This small molecule binds to this protein.
Small molecule (SMILES): N[C@@H](Cc1ccc(O)cc1)P(=O)(O)C[C@H](CC(=O)O)C(=O)O

Sequence of chain 1.A:
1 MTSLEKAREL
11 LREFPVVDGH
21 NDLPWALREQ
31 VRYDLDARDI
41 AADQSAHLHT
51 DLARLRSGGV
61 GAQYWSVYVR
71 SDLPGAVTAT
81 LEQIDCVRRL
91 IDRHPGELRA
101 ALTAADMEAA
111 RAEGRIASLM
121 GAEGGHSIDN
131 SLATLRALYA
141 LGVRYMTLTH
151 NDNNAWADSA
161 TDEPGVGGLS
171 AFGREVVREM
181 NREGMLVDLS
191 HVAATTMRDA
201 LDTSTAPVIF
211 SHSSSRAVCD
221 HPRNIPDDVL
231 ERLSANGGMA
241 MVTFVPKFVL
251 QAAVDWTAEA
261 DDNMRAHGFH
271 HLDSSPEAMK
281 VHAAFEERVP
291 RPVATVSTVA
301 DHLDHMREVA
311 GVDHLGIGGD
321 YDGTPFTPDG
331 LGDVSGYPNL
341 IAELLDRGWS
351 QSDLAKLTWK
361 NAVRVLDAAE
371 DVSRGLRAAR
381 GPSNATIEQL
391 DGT

Binding-site contacts:
Ligand atom C2 contacts residue GLY323 of chain 1.A at 3.4 Å.
Ligand atom C4 contacts residue ASP320 of chain 1.A at 3.2 Å.
Ligand atom O31 contacts residue HIS20 of chain 1.A at 3.2 Å (h-bond).
Ligand atom CZ contacts residue TRP25 of chain 1.A at 3.2 Å (hydrophobic).
Ligand atom C6 contacts residue ARG223 of chain 1.A at 3.5 Å.
Ligand atom C6 contacts residue HIS191 of chain 1.A at 3.4 Å.
Ligand atom CE1 contacts residue TYR68 of chain 1.A at 3.7 Å (hydrophobic).
Ligand atom O61 contacts residue ARG223 of chain 1.A at 2.9 Å (salt-bridge).
Ligand atom CD2 contacts residue GLY323 of chain 1.A at 3.4 Å.
Ligand atom N1 contacts residue TYR68 of chain 1.A at 3.7 Å.
Ligand atom O31 contacts residue ZN1 of chain 1.C at 2.1 Å.
Ligand atom N1 contacts residue GLU123 of chain 1.A at 3.0 Å (salt-bridge).
Ligand atom O32 contacts residue ZN1 of chain 1.D at 2.1 Å.
Ligand atom P3 contacts residue ZN1 of chain 1.C at 3.0 Å.
Ligand atom C2 contacts residue ASP22 of chain 1.A at 3.5 Å.
Ligand atom N1 contacts residue ZN1 of chain 1.C at 2.2 Å.
Ligand atom N1 contacts residue ASP22 of chain 1.A at 3.0 Å (salt-bridge).
Ligand atom O62 contacts residue HIS212 of chain 1.A at 3.0 Å (h-bond).
Ligand atom P3 contacts residue ZN1 of chain 1.D at 2.8 Å.
Ligand atom C4 contacts residue GLY323 of chain 1.A at 3.2 Å.
Ligand atom O82 contacts residue THR324 of chain 1.A at 2.7 Å (h-bond).
Ligand atom O31 contacts residue GLU123 of chain 1.A at 3.4 Å (salt-bridge).
Ligand atom CE1 contacts residue TRP25 of chain 1.A at 3.6 Å (hydrophobic).
Ligand atom O31 contacts residue ASP320 of chain 1.A at 2.7 Å (salt-bridge).
Ligand atom O62 contacts residue HIS191 of chain 1.A at 3.2 Å (h-bond).
Ligand atom O32 contacts residue ZN1 of chain 1.C at 3.6 Å.
Ligand atom CD1 contacts residue TYR68 of chain 1.A at 3.2 Å (hydrophobic).
Ligand atom O62 contacts residue ZN1 of chain 1.D at 2.2 Å.
Ligand atom O61 contacts residue HIS191 of chain 1.A at 3.1 Å.
Ligand atom OH contacts residue TRP25 of chain 1.A at 2.9 Å (h-bond).
Ligand atom O32 contacts residue HIS150 of chain 1.A at 2.7 Å (h-bond).
Ligand atom O62 contacts residue ARG223 of chain 1.A at 3.0 Å (salt-bridge).
Ligand atom C6 contacts residue ZN1 of chain 1.D at 3.1 Å.
Ligand atom O32 contacts residue GLU123 of chain 1.A at 3.1 Å (salt-bridge).
Ligand atom O31 contacts residue HIS212 of chain 1.A at 3.4 Å (h-bond).
Ligand atom C2 contacts residue ZN1 of chain 1.C at 3.1 Å.
Ligand atom O32 contacts residue HIS191 of chain 1.A at 3.0 Å (h-bond).
Ligand atom O31 contacts residue ASP22 of chain 1.A at 3.0 Å (salt-bridge).
Ligand atom O61 contacts residue PHE248 of chain 1.A at 3.3 Å.
Ligand atom O31 contacts residue ZN1 of chain 1.D at 2.7 Å.